Binding-site contacts:
Ligand atom C11 contacts residue ASN188 of chain 1.A at 3.3 Å.
Ligand atom O4 contacts residue ARG305 of chain 1.A at 2.9 Å (salt-bridge).
Ligand atom C13 contacts residue SER92 of chain 1.A at 3.3 Å.
Ligand atom O13 contacts residue VAL199 of chain 1.A at 2.8 Å (h-bond).
Ligand atom O12 contacts residue ASN188 of chain 1.A at 2.9 Å (h-bond).
Ligand atom O11 contacts residue ARG305 of chain 1.A at 2.9 Å (salt-bridge).
Ligand atom C4 contacts residue ARG305 of chain 1.A at 3.6 Å.
Ligand atom O1 contacts residue GLU308 of chain 1.A at 2.8 Å (salt-bridge).
Ligand atom O7 contacts residue ARG194 of chain 1.A at 3.0 Å (salt-bridge).
Ligand atom N3 contacts residue ASN197 of chain 1.A at 2.9 Å (h-bond).
Ligand atom N contacts residue GLY221 of chain 1.A at 2.8 Å (h-bond).
Ligand atom C11 contacts residue SER136 of chain 1.A at 3.2 Å.
Ligand atom F contacts residue TYR159 of chain 1.A at 2.8 Å.
Ligand atom O8 contacts residue ASN188 of chain 1.A at 3.0 Å (h-bond).
Ligand atom O contacts residue LEU220 of chain 1.A at 3.6 Å.
Ligand atom O9 contacts residue LEU312 of chain 1.A at 3.5 Å.
Ligand atom C14 contacts residue VAL199 of chain 1.A at 3.5 Å (hydrophobic).
Ligand atom O14 contacts residue VAL261 of chain 1.A at 3.4 Å.
Ligand atom O9 contacts residue GLU137 of chain 1.A at 2.6 Å (salt-bridge).
Ligand atom O10 contacts residue TYR159 of chain 1.A at 3.0 Å (h-bond).
Ligand atom O12 contacts residue ARG227 of chain 1.A at 3.0 Å (salt-bridge).
Ligand atom O2 contacts residue ALA225 of chain 1.A at 3.1 Å.
Ligand atom O contacts residue LYS202 of chain 1.A at 2.8 Å (salt-bridge).
Ligand atom N2 contacts residue ARG305 of chain 1.A at 3.5 Å (salt-bridge).
Ligand atom O2 contacts residue GLU308 of chain 1.A at 2.9 Å (salt-bridge).
Ligand atom O9 contacts residue SER136 of chain 1.A at 2.8 Å (h-bond).
Ligand atom O2 contacts residue ARG227 of chain 1.A at 3.1 Å (salt-bridge).
Ligand atom O10 contacts residue SER92 of chain 1.A at 2.7 Å (h-bond).
Ligand atom N3 contacts residue ARG305 of chain 1.A at 3.3 Å (salt-bridge).
Ligand atom C15 contacts residue ARG305 of chain 1.A at 3.6 Å.
Ligand atom F contacts residue GLU137 of chain 1.A at 3.5 Å.
Ligand atom O9 contacts residue ASN188 of chain 1.A at 3.1 Å (h-bond).
Ligand atom C1 contacts residue VAL199 of chain 1.A at 3.5 Å (hydrophobic).
Ligand atom C2 contacts residue ASN222 of chain 1.A at 3.3 Å.
Ligand atom F contacts residue THR135 of chain 1.A at 2.6 Å.
Ligand atom N2 contacts residue VAL199 of chain 1.A at 3.5 Å.
Ligand atom C5 contacts residue ARG227 of chain 1.A at 3.6 Å.
Ligand atom O7 contacts residue NAP1 of chain 1.G at 3.1 Å.
Ligand atom C11 contacts residue THR135 of chain 1.A at 3.5 Å.
Ligand atom O1 contacts residue ARG305 of chain 1.A at 3.3 Å.

Sequence of chain 1.A:
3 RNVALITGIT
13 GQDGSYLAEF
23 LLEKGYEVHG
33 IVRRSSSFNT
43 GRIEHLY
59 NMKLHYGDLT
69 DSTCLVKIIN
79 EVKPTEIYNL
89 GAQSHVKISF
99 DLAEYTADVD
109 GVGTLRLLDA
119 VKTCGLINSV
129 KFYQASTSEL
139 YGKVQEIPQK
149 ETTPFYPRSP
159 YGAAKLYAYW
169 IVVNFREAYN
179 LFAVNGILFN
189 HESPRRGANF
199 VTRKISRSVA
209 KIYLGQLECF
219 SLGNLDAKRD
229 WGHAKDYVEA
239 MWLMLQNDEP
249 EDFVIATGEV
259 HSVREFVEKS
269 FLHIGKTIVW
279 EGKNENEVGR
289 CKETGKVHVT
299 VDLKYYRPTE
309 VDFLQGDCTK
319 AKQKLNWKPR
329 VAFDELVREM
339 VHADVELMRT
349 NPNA

This protein binds this small molecule.
Small molecule (SMILES): Nc1nc2c(ncn2[C@@H]2O[C@H](COP(=O)(O)OP(=O)(O)O[C@H]3O[C@H](CO)[C@@H](F)[C@H](O)[C@@H]3O)[C@@H](O)[C@H]2O)c(=O)[nH]1